This small molecule binds to this protein.
Small molecule (SMILES): CC(=O)N[C@H]1[C@H](O[C@H]2[C@H](O)[C@@H](NC(C)=O)CO[C@@H]2CO)O[C@H](CO)[C@@H](O)[C@@H]1O

Binding-site contacts:
Ligand atom O5 contacts residue ASN12 of chain 56.B at 2.7 Å (h-bond).
Ligand atom C5 contacts residue ASN12 of chain 56.B at 4.1 Å.
Ligand atom N2 contacts residue ASN12 of chain 56.B at 3.8 Å.
Ligand atom C2 contacts residue ASN12 of chain 56.B at 3.2 Å.
Ligand atom C1 contacts residue ASN12 of chain 56.B at 2.2 Å.
Ligand atom O7 contacts residue ASN12 of chain 56.B at 3.7 Å.
Ligand atom C7 contacts residue ASN12 of chain 56.B at 3.9 Å.

Sequence of chain 56.B:
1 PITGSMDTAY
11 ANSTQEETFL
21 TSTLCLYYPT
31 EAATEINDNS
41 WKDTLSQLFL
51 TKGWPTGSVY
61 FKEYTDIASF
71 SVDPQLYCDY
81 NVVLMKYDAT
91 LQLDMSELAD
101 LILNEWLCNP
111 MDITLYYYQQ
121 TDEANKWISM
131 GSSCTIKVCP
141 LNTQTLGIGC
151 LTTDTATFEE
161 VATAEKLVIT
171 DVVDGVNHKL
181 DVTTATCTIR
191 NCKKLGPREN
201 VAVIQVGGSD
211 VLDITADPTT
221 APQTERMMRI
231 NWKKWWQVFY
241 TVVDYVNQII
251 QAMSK